Sequence of chain 53.C:
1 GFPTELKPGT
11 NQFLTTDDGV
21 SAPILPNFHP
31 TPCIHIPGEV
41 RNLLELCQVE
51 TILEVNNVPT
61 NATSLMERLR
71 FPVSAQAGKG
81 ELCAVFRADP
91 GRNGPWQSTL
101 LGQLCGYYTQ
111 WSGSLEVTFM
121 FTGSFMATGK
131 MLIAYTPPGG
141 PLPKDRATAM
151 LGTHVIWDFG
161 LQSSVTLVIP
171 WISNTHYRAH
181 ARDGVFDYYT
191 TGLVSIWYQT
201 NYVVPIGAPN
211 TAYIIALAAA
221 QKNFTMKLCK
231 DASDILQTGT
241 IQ

Sequence of chain 52.A:
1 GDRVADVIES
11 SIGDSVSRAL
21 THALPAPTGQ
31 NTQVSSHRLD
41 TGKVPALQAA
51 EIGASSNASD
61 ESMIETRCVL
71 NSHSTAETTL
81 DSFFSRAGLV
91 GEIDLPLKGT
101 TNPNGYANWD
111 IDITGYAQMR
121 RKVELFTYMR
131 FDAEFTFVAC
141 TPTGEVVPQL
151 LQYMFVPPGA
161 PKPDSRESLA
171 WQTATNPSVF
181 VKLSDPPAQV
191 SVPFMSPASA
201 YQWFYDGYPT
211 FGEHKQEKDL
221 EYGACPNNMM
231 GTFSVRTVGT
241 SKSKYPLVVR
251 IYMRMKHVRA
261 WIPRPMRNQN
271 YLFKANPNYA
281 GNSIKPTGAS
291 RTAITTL

Binding-site contacts:
Ligand atom NAT contacts residue PHE155 of chain 52.A at 3.9 Å.
Ligand atom NBD contacts residue ASN228 of chain 52.A at 3.9 Å.
Ligand atom CAF contacts residue THR114 of chain 52.A at 3.6 Å.
Ligand atom CAM contacts residue PRO177 of chain 52.A at 3.7 Å (hydrophobic).
Ligand atom CAS contacts residue TRP203 of chain 52.A at 3.4 Å (hydrophobic).
Ligand atom NBD contacts residue TRP203 of chain 52.A at 3.2 Å.
Ligand atom CAJ contacts residue ILE24 of chain 52.C at 3.9 Å (hydrophobic).
Ligand atom CAM contacts residue PHE155 of chain 52.A at 3.8 Å (hydrophobic).
Ligand atom CAG contacts residue ASN228 of chain 52.A at 3.2 Å.
Ligand atom CAD contacts residue PHE137 of chain 52.A at 3.8 Å (hydrophobic).
Ligand atom CAL contacts residue PHE155 of chain 52.A at 3.7 Å (hydrophobic).
Ligand atom OAC contacts residue ASP112 of chain 52.A at 3.7 Å.
Ligand atom CAG contacts residue TRP203 of chain 52.A at 3.7 Å (hydrophobic).
Ligand atom OAC contacts residue ILE113 of chain 52.A at 3.3 Å (h-bond).
Ligand atom CAA contacts residue PRO177 of chain 52.A at 3.2 Å (hydrophobic).
Ligand atom CAA contacts residue SER178 of chain 52.A at 3.5 Å.
Ligand atom CAH contacts residue ASP112 of chain 52.A at 3.4 Å.
Ligand atom CAN contacts residue ILE111 of chain 52.A at 3.6 Å (hydrophobic).
Ligand atom NBC contacts residue TRP203 of chain 52.A at 3.8 Å.
Ligand atom CAH contacts residue THR114 of chain 52.A at 3.8 Å.
Ligand atom CAN contacts residue PHE135 of chain 52.A at 3.7 Å (hydrophobic).
Ligand atom CAS contacts residue TYR201 of chain 52.A at 3.6 Å (hydrophobic).
Ligand atom CAS contacts residue ASN228 of chain 52.A at 3.8 Å.
Ligand atom CBA contacts residue ASN228 of chain 52.A at 3.7 Å.
Ligand atom CAI contacts residue VAL192 of chain 52.A at 3.8 Å (hydrophobic).
Ligand atom CAA contacts residue VAL179 of chain 52.A at 3.4 Å (hydrophobic).
Ligand atom CBA contacts residue TRP203 of chain 52.A at 3.5 Å (hydrophobic).
Ligand atom OAC contacts residue TRP203 of chain 52.A at 3.9 Å.
Ligand atom CAG contacts residue GLN202 of chain 52.A at 3.4 Å.
Ligand atom CAJ contacts residue PHE155 of chain 52.A at 3.7 Å (hydrophobic).
Ligand atom CAO contacts residue ILE111 of chain 52.A at 3.8 Å (hydrophobic).
Ligand atom CAA contacts residue TYR153 of chain 52.A at 3.9 Å (hydrophobic).
Ligand atom CAX contacts residue TRP203 of chain 52.A at 3.5 Å (hydrophobic).
Ligand atom CAK contacts residue PHE135 of chain 52.A at 3.7 Å (hydrophobic).
Ligand atom CAI contacts residue PHE135 of chain 52.A at 3.7 Å (hydrophobic).
Ligand atom CAE contacts residue ASN228 of chain 52.A at 3.4 Å.
Ligand atom CAR contacts residue TYR201 of chain 52.A at 3.4 Å (hydrophobic).
Ligand atom CAF contacts residue ASP112 of chain 52.A at 3.6 Å.
Ligand atom CAE contacts residue GLN202 of chain 52.A at 3.4 Å.
Ligand atom OAW contacts residue MET195 of chain 52.A at 3.2 Å.

Sequence of chain 52.C:
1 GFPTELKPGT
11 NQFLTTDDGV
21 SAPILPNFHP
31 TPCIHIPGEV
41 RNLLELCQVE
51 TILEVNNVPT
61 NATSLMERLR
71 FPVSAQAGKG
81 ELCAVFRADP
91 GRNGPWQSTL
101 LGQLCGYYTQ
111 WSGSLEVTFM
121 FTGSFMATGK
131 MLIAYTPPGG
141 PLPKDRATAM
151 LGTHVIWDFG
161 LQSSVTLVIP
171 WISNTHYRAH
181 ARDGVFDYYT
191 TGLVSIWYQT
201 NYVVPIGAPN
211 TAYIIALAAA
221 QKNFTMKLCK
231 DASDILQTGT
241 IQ

This protein binds this small molecule.
Small molecule (SMILES): CCO/N=C/c1ccc(OCC[C@@H](C)CCN2CCN(c3ccncc3)C2=O)cc1